Binding-site contacts:
Ligand atom C6 contacts residue GLY29 of chain 1.C at 4.1 Å.
Ligand atom C5 contacts residue GLY29 of chain 1.C at 3.8 Å.
Ligand atom C2 contacts residue ASN160 of chain 1.A at 2.6 Å.
Ligand atom C5 contacts residue TYR89 of chain 1.C at 3.2 Å (hydrophobic).
Ligand atom C5 contacts residue ASN160 of chain 1.A at 3.4 Å.
Ligand atom C6 contacts residue SER30 of chain 1.C at 3.7 Å.
Ligand atom C6 contacts residue ASN160 of chain 1.A at 4.3 Å.
Ligand atom C3 contacts residue ASN160 of chain 1.A at 3.8 Å.
Ligand atom N2 contacts residue ASN160 of chain 1.A at 3.2 Å (h-bond).
Ligand atom C5 contacts residue SER30 of chain 1.C at 3.7 Å.
Ligand atom O6 contacts residue ASN163 of chain 1.A at 3.7 Å.
Ligand atom O4 contacts residue SER30 of chain 1.C at 2.5 Å (h-bond).
Ligand atom O5 contacts residue ASN160 of chain 1.A at 2.0 Å (h-bond).
Ligand atom C6 contacts residue TYR89 of chain 1.C at 2.9 Å (hydrophobic).
Ligand atom C1 contacts residue TYR89 of chain 1.C at 4.0 Å (hydrophobic).
Ligand atom O6 contacts residue ASN160 of chain 1.A at 4.1 Å.
Ligand atom C4 contacts residue SER30 of chain 1.C at 3.7 Å.
Ligand atom C7 contacts residue ASN160 of chain 1.A at 4.3 Å.
Ligand atom O6 contacts residue TYR89 of chain 1.C at 3.0 Å.
Ligand atom C4 contacts residue GLY29 of chain 1.C at 4.4 Å.
Ligand atom O7 contacts residue PRO111 of chain 1.B at 4.5 Å.
Ligand atom C1 contacts residue ASN160 of chain 1.A at 1.4 Å.
Ligand atom O5 contacts residue TYR89 of chain 1.C at 3.0 Å (h-bond).
Ligand atom C4 contacts residue ASN160 of chain 1.A at 4.1 Å.
Ligand atom O4 contacts residue GLY29 of chain 1.C at 3.3 Å.

Sequence of chain 1.C:
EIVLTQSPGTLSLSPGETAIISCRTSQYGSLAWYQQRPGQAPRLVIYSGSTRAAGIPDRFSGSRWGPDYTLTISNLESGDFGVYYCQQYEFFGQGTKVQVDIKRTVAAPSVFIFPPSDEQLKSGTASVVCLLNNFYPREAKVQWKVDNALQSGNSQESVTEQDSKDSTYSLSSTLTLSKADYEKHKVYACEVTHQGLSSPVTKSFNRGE

Sequence of chain 1.B:
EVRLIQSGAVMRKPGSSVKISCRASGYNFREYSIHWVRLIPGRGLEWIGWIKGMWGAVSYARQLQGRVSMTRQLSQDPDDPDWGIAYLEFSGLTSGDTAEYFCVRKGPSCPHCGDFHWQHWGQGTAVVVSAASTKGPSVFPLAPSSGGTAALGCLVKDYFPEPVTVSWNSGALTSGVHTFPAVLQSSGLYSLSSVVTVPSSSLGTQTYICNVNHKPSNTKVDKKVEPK

A small-molecule ligand and the protein it binds are described below.
Small molecule (SMILES): CC(=O)N[C@@H]1[C@@H](O)[C@H](O)[C@@H](CO)O[C@H]1O

Sequence of chain 1.A:
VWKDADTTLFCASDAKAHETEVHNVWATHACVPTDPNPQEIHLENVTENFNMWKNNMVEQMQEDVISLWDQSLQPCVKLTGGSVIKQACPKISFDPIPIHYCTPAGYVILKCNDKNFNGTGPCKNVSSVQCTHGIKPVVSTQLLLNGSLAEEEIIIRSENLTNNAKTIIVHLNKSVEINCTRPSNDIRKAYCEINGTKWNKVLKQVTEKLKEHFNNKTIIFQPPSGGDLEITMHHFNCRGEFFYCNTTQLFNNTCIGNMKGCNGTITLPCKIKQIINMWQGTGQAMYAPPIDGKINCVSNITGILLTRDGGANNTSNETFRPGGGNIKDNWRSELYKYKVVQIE